Binding-site contacts:
Ligand atom C3 contacts residue ASN350 of chain 1.A at 4.0 Å.
Ligand atom C2 contacts residue GLY345 of chain 1.A at 4.3 Å.
Ligand atom C5 contacts residue GLY345 of chain 1.A at 4.3 Å.
Ligand atom O5 contacts residue ASN350 of chain 1.A at 2.4 Å (h-bond).
Ligand atom C7 contacts residue ASN350 of chain 1.A at 3.9 Å.
Ligand atom N2 contacts residue ASN350 of chain 1.A at 3.2 Å (h-bond).
Ligand atom C5 contacts residue SER347 of chain 1.A at 4.0 Å.
Ligand atom C4 contacts residue ASN350 of chain 1.A at 4.3 Å.
Ligand atom C6 contacts residue SER347 of chain 1.A at 4.0 Å.
Ligand atom C1 contacts residue SER347 of chain 1.A at 4.3 Å.
Ligand atom C1 contacts residue ASN350 of chain 1.A at 1.5 Å.
Ligand atom C8 contacts residue LEU353 of chain 1.A at 3.8 Å (hydrophobic).
Ligand atom C6 contacts residue PHE346 of chain 1.A at 4.5 Å (hydrophobic).
Ligand atom N2 contacts residue GLY345 of chain 1.A at 4.3 Å.
Ligand atom C3 contacts residue GLY345 of chain 1.A at 4.0 Å.
Ligand atom C5 contacts residue ASN350 of chain 1.A at 3.7 Å.
Ligand atom C2 contacts residue ASN350 of chain 1.A at 2.6 Å.
Ligand atom O7 contacts residue ASN350 of chain 1.A at 3.7 Å.
Ligand atom O5 contacts residue SER347 of chain 1.A at 3.7 Å.
Ligand atom O4 contacts residue GLY345 of chain 1.A at 4.3 Å.
Ligand atom C1 contacts residue GLY345 of chain 1.A at 4.3 Å.

Sequence of chain 1.A:
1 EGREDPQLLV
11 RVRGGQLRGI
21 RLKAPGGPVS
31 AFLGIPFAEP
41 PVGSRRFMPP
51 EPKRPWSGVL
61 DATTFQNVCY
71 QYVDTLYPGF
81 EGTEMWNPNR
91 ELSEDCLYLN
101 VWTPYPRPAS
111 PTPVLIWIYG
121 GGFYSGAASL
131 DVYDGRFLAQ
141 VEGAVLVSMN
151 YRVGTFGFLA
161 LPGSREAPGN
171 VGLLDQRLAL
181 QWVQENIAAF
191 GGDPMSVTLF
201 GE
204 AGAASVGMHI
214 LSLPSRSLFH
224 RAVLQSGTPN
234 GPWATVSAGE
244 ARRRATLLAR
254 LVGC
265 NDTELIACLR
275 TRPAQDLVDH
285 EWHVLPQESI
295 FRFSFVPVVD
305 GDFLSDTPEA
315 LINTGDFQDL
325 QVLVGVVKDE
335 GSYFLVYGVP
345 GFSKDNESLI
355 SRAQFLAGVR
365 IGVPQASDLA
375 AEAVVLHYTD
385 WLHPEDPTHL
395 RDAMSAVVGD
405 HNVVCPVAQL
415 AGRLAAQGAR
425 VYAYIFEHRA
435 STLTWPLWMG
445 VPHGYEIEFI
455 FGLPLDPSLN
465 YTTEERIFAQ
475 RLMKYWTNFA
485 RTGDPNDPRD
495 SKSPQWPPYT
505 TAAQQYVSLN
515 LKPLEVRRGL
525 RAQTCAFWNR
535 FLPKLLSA

The small molecule below binds the protein below.
Small molecule (SMILES): CC(=O)N[C@@H]1[C@@H](O)[C@H](O)[C@@H](CO)O[C@H]1O